A small-molecule ligand and the protein it binds are described below.
Small molecule (SMILES): CC(=O)N[C@@H]1[C@@H](O)[C@H](O)[C@@H](CO)O[C@H]1O

Sequence of chain 1.C:
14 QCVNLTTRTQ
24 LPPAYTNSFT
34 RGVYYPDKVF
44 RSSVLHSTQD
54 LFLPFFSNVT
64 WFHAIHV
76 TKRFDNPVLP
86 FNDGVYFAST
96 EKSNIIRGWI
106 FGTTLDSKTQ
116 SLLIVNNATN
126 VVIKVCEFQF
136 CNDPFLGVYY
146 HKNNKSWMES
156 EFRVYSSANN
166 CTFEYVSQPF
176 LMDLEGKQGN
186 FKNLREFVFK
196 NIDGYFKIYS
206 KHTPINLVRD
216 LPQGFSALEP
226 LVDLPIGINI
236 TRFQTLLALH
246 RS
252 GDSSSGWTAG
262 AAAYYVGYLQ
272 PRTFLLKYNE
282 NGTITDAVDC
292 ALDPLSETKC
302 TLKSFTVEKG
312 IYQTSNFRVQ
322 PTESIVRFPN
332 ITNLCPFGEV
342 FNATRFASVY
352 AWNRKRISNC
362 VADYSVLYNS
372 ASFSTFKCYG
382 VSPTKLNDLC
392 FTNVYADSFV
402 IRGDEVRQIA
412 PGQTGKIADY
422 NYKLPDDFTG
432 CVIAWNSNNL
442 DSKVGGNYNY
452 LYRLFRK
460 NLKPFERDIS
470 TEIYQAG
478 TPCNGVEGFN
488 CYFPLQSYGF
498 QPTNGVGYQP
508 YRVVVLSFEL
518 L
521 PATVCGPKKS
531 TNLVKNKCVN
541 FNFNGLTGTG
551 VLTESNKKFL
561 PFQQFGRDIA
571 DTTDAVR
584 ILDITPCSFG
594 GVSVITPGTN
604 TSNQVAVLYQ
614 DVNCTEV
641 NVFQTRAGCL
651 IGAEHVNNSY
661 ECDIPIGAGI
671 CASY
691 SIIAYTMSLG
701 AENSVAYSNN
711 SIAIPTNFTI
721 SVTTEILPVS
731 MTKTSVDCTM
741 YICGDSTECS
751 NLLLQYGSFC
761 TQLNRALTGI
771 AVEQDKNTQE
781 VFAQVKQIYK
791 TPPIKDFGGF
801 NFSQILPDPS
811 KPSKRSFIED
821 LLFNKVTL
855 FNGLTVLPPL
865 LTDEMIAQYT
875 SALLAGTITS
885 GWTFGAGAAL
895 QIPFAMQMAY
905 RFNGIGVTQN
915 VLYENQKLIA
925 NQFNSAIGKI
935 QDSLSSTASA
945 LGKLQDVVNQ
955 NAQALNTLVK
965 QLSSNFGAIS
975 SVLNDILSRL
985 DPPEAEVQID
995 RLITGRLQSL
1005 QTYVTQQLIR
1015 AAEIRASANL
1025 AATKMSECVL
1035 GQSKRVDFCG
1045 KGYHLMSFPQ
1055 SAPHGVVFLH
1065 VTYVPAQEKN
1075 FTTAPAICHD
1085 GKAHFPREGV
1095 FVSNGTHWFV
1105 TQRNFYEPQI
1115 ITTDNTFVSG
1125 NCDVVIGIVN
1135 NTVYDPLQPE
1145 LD

Binding-site contacts:
Ligand atom C1 contacts residue ASN331 of chain 1.C at 1.4 Å.
Ligand atom O5 contacts residue ASN331 of chain 1.C at 2.4 Å (h-bond).
Ligand atom C5 contacts residue ASN331 of chain 1.C at 3.7 Å.
Ligand atom C8 contacts residue ASN331 of chain 1.C at 4.0 Å.
Ligand atom C4 contacts residue ASN331 of chain 1.C at 4.2 Å.
Ligand atom C3 contacts residue ASN331 of chain 1.C at 3.8 Å.
Ligand atom C7 contacts residue ASN331 of chain 1.C at 3.6 Å.
Ligand atom N2 contacts residue ASN331 of chain 1.C at 2.9 Å (h-bond).
Ligand atom C2 contacts residue ASN331 of chain 1.C at 2.4 Å.